Binding-site contacts:
Ligand atom C18 contacts residue MET42 of chain 1.B at 3.9 Å (hydrophobic).
Ligand atom C1 contacts residue ILE49 of chain 1.B at 3.9 Å (hydrophobic).
Ligand atom C4 contacts residue GLY46 of chain 1.B at 3.8 Å.
Ligand atom C15 contacts residue LEU87 of chain 1.B at 3.9 Å (hydrophobic).
Ligand atom O10 contacts residue TYR55 of chain 1.B at 3.3 Å.
Ligand atom C9 contacts residue VAL63 of chain 1.B at 3.9 Å (hydrophobic).
Ligand atom C11 contacts residue TYR55 of chain 1.B at 3.5 Å (hydrophobic).
Ligand atom C16 contacts residue LEU87 of chain 1.B at 3.6 Å (hydrophobic).
Ligand atom C1 contacts residue MET50 of chain 1.B at 3.9 Å (hydrophobic).
Ligand atom C18 contacts residue LEU45 of chain 1.B at 3.9 Å (hydrophobic).
Ligand atom N13 contacts residue ILE49 of chain 1.B at 3.7 Å.
Ligand atom N7 contacts residue TYR55 of chain 1.B at 3.9 Å.
Ligand atom C19 contacts residue GLY46 of chain 1.B at 3.6 Å.
Ligand atom C8 contacts residue VAL81 of chain 1.B at 3.9 Å (hydrophobic).
Ligand atom O10 contacts residue GLN60 of chain 1.B at 3.7 Å.
Ligand atom C4 contacts residue ILE49 of chain 1.B at 3.5 Å (hydrophobic).
Ligand atom C26 contacts residue TYR88 of chain 1.B at 4.0 Å (hydrophobic).
Ligand atom C22 contacts residue MET42 of chain 1.B at 4.0 Å (hydrophobic).
Ligand atom C20 contacts residue LEU87 of chain 1.B at 3.6 Å (hydrophobic).
Ligand atom C2 contacts residue TYR55 of chain 1.B at 4.0 Å (hydrophobic).
Ligand atom C1 contacts residue GLY46 of chain 1.B at 3.5 Å.
Ligand atom C8 contacts residue VAL63 of chain 1.B at 3.5 Å (hydrophobic).
Ligand atom C25 contacts residue PRO84 of chain 1.B at 3.9 Å (hydrophobic).
Ligand atom C24 contacts residue PRO84 of chain 1.B at 3.7 Å (hydrophobic).
Ligand atom C22 contacts residue LEU91 of chain 1.B at 3.5 Å (hydrophobic).
Ligand atom O14 contacts residue VAL81 of chain 1.B at 3.3 Å.
Ligand atom N7 contacts residue GLN60 of chain 1.B at 2.8 Å (h-bond).
Ligand atom C12 contacts residue ILE49 of chain 1.B at 3.6 Å (hydrophobic).
Ligand atom O14 contacts residue PHE79 of chain 1.B at 3.3 Å.
Ligand atom C5 contacts residue ILE49 of chain 1.B at 3.6 Å (hydrophobic).
Ligand atom O14 contacts residue ILE49 of chain 1.B at 3.7 Å.
Ligand atom C12 contacts residue VAL81 of chain 1.B at 3.7 Å (hydrophobic).
Ligand atom C3 contacts residue TYR55 of chain 1.B at 3.9 Å (hydrophobic).
Ligand atom C25 contacts residue LEU87 of chain 1.B at 3.6 Å (hydrophobic).
Ligand atom O14 contacts residue VAL63 of chain 1.B at 3.7 Å.
Ligand atom C11 contacts residue GLN60 of chain 1.B at 3.9 Å.
Ligand atom C8 contacts residue GLN60 of chain 1.B at 3.6 Å.
Ligand atom C15 contacts residue ILE49 of chain 1.B at 3.8 Å (hydrophobic).
Ligand atom N17 contacts residue LEU87 of chain 1.B at 3.7 Å.
Ligand atom C6 contacts residue GLN60 of chain 1.B at 3.9 Å.

Sequence of chain 1.B:
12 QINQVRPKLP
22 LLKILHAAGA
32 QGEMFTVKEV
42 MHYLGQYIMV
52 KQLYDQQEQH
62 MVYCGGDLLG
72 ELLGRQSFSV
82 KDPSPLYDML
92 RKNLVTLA

A protein and the small-molecule ligand that binds it are described below.
Small molecule (SMILES): COc1cccc2c(C(=O)N[C@H]3CCN(c4ccc(C)cc4)C3)c[nH]c12